Sequence of chain 1.K:
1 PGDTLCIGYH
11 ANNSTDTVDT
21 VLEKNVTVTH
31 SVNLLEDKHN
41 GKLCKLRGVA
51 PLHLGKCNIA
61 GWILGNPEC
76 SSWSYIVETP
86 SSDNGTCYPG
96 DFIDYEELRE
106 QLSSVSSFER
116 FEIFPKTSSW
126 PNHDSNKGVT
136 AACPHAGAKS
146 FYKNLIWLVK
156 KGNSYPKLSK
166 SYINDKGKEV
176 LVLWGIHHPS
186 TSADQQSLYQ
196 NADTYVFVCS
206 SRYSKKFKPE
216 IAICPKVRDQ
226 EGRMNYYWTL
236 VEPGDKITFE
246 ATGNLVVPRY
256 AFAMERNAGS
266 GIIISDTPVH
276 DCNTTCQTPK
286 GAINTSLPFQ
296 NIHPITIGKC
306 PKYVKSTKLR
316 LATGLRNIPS

The small molecule below binds the protein below.
Small molecule (SMILES): CC(=O)N[C@@H]1[C@@H](O)[C@H](O[C@@H]2O[C@H](CO[C@]3(C(=O)O)C[C@H](O)[C@@H](NC(C)=O)[C@H]([C@H](O)[C@H](O)CO)O3)[C@H](O)[C@H](O)[C@H]2O)[C@@H](CO)O[C@H]1O

Binding-site contacts:
Ligand atom O1B contacts residue ALA136 of chain 1.K at 3.6 Å.
Ligand atom C11 contacts residue VAL134 of chain 1.K at 3.9 Å (hydrophobic).
Ligand atom C11 contacts residue LYS132 of chain 1.K at 3.1 Å.
Ligand atom C2 contacts residue ASP189 of chain 1.K at 3.9 Å.
Ligand atom C3 contacts residue ASP189 of chain 1.K at 3.7 Å.
Ligand atom N5 contacts residue VAL134 of chain 1.K at 3.0 Å (h-bond).
Ligand atom C5 contacts residue VAL134 of chain 1.K at 3.8 Å (hydrophobic).
Ligand atom C8 contacts residue SER192 of chain 1.K at 3.9 Å.
Ligand atom O8 contacts residue GLN225 of chain 1.K at 3.4 Å (h-bond).
Ligand atom C1 contacts residue THR135 of chain 1.K at 3.5 Å.
Ligand atom O1A contacts residue LYS144 of chain 1.K at 3.8 Å.
Ligand atom C4 contacts residue ASP224 of chain 1.K at 3.2 Å.
Ligand atom C1 contacts residue ASP189 of chain 1.K at 3.6 Å.
Ligand atom C4 contacts residue VAL134 of chain 1.K at 3.3 Å (hydrophobic).
Ligand atom O1B contacts residue GLN225 of chain 1.K at 2.9 Å (h-bond).
Ligand atom O1A contacts residue ALA136 of chain 1.K at 2.6 Å (h-bond).
Ligand atom O3 contacts residue ASP224 of chain 1.K at 3.8 Å.
Ligand atom O9 contacts residue HIS182 of chain 1.K at 3.1 Å (h-bond).
Ligand atom O8 contacts residue TYR93 of chain 1.K at 2.9 Å (h-bond).
Ligand atom O9 contacts residue TYR93 of chain 1.K at 3.2 Å (h-bond).
Ligand atom O1A contacts residue THR135 of chain 1.K at 3.5 Å.
Ligand atom O4 contacts residue VAL134 of chain 1.K at 3.3 Å (h-bond).
Ligand atom C11 contacts residue GLY133 of chain 1.K at 3.8 Å.
Ligand atom O1B contacts residue THR135 of chain 1.K at 2.8 Å (h-bond).
Ligand atom O3 contacts residue LYS221 of chain 1.K at 2.9 Å (salt-bridge).
Ligand atom C9 contacts residue HIS182 of chain 1.K at 3.7 Å.
Ligand atom O8 contacts residue TRP152 of chain 1.K at 3.4 Å.
Ligand atom C10 contacts residue VAL134 of chain 1.K at 3.9 Å (hydrophobic).
Ligand atom O4 contacts residue LYS221 of chain 1.K at 3.6 Å (salt-bridge).
Ligand atom C5 contacts residue ASP189 of chain 1.K at 3.5 Å.
Ligand atom O4 contacts residue ASP224 of chain 1.K at 2.7 Å (salt-bridge).
Ligand atom N2 contacts residue ASP189 of chain 1.K at 3.9 Å.
Ligand atom C11 contacts residue LEU193 of chain 1.K at 3.8 Å (hydrophobic).
Ligand atom C9 contacts residue LEU193 of chain 1.K at 3.7 Å (hydrophobic).
Ligand atom C10 contacts residue LEU193 of chain 1.K at 3.7 Å (hydrophobic).
Ligand atom C10 contacts residue LYS132 of chain 1.K at 3.8 Å.
Ligand atom C1 contacts residue GLN225 of chain 1.K at 3.8 Å.
Ligand atom O10 contacts residue LEU193 of chain 1.K at 3.2 Å.
Ligand atom O4 contacts residue LYS144 of chain 1.K at 3.1 Å (salt-bridge).
Ligand atom C1 contacts residue ALA136 of chain 1.K at 3.5 Å (hydrophobic).